Sequence of chain 1.D:
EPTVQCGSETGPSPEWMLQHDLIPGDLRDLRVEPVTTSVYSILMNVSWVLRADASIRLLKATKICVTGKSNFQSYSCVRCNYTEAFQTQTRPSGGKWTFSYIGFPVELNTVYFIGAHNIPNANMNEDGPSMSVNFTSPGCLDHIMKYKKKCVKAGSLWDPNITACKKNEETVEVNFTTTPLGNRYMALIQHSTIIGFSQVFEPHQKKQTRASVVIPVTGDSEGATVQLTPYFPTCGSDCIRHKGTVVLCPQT

This protein binds this small molecule.
Small molecule (SMILES): CC(=O)N[C@@H]1[C@@H](O)[C@H](O)[C@@H](CO)O[C@H]1O

Sequence of chain 1.A:
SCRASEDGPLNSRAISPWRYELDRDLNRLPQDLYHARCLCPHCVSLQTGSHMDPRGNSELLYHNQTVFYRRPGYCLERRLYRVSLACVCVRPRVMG

Binding-site contacts:
Ligand atom C8 contacts residue SER79 of chain 1.D at 3.9 Å.
Ligand atom O6 contacts residue ARG138 of chain 1.A at 2.6 Å (salt-bridge).
Ligand atom N2 contacts residue LEU136 of chain 1.A at 4.1 Å.
Ligand atom C1 contacts residue ASN111 of chain 1.A at 1.4 Å.
Ligand atom C4 contacts residue ASN111 of chain 1.A at 4.2 Å.
Ligand atom C7 contacts residue ASN111 of chain 1.A at 3.5 Å.
Ligand atom C1 contacts residue LEU136 of chain 1.A at 3.7 Å (hydrophobic).
Ligand atom C2 contacts residue ASN111 of chain 1.A at 2.4 Å.
Ligand atom C5 contacts residue ASN111 of chain 1.A at 3.7 Å.
Ligand atom C6 contacts residue ARG138 of chain 1.A at 3.3 Å.
Ligand atom C3 contacts residue ASN111 of chain 1.A at 3.8 Å.
Ligand atom O6 contacts residue PHE77 of chain 1.D at 3.5 Å.
Ligand atom O5 contacts residue LEU136 of chain 1.A at 3.6 Å.
Ligand atom C8 contacts residue TYR80 of chain 1.D at 3.4 Å (hydrophobic).
Ligand atom C2 contacts residue LEU136 of chain 1.A at 3.5 Å (hydrophobic).
Ligand atom O7 contacts residue TYR80 of chain 1.D at 3.9 Å.
Ligand atom C6 contacts residue PHE77 of chain 1.D at 4.3 Å (hydrophobic).
Ligand atom O5 contacts residue ASN111 of chain 1.A at 2.4 Å (h-bond).
Ligand atom C7 contacts residue TYR80 of chain 1.D at 4.0 Å (hydrophobic).
Ligand atom C7 contacts residue GLN78 of chain 1.D at 4.1 Å.
Ligand atom N2 contacts residue ASN111 of chain 1.A at 2.9 Å (h-bond).
Ligand atom C7 contacts residue SER79 of chain 1.D at 4.1 Å.
Ligand atom O7 contacts residue ASN111 of chain 1.A at 3.7 Å.
Ligand atom O7 contacts residue GLN78 of chain 1.D at 2.9 Å (h-bond).
Ligand atom O7 contacts residue SER79 of chain 1.D at 3.3 Å.